Binding-site contacts:
Ligand atom C4 contacts residue NAG1 of chain 53.R at 3.2 Å.
Ligand atom O6 contacts residue NAG1 of chain 53.R at 3.0 Å.
Ligand atom C7 contacts residue SER70 of chain 53.B at 4.4 Å.
Ligand atom C2 contacts residue VAL31 of chain 53.B at 4.0 Å (hydrophobic).
Ligand atom C7 contacts residue ASN69 of chain 53.B at 3.8 Å.
Ligand atom C5 contacts residue ASN69 of chain 53.B at 3.7 Å.
Ligand atom C5 contacts residue VAL31 of chain 53.B at 4.2 Å (hydrophobic).
Ligand atom C5 contacts residue NAG1 of chain 53.R at 4.3 Å.
Ligand atom O4 contacts residue VAL31 of chain 53.B at 3.3 Å.
Ligand atom C4 contacts residue VAL31 of chain 53.B at 3.8 Å (hydrophobic).
Ligand atom N2 contacts residue VAL31 of chain 53.B at 4.0 Å.
Ligand atom O7 contacts residue ASN69 of chain 53.B at 3.8 Å.
Ligand atom C1 contacts residue ASN69 of chain 53.B at 2.7 Å.
Ligand atom C6 contacts residue MET33 of chain 53.B at 3.5 Å (hydrophobic).
Ligand atom C6 contacts residue NAG1 of chain 53.R at 4.3 Å.
Ligand atom C6 contacts residue LEU24 of chain 53.B at 4.5 Å (hydrophobic).
Ligand atom O1 contacts residue MET33 of chain 53.B at 3.9 Å.
Ligand atom O1 contacts residue SER70 of chain 53.B at 4.2 Å.
Ligand atom O4 contacts residue NAG1 of chain 53.R at 3.0 Å.
Ligand atom O3 contacts residue NAG1 of chain 53.R at 2.6 Å (h-bond).
Ligand atom N2 contacts residue ASN69 of chain 53.B at 4.3 Å.
Ligand atom O1 contacts residue VAL31 of chain 53.B at 3.4 Å (h-bond).
Ligand atom O1 contacts residue ASN69 of chain 53.B at 2.1 Å (h-bond).
Ligand atom C8 contacts residue SER70 of chain 53.B at 3.7 Å.
Ligand atom C8 contacts residue ARG57 of chain 53.B at 4.2 Å.
Ligand atom C3 contacts residue VAL31 of chain 53.B at 3.0 Å (hydrophobic).
Ligand atom C5 contacts residue MET33 of chain 53.B at 3.7 Å (hydrophobic).
Ligand atom C6 contacts residue ASN69 of chain 53.B at 4.4 Å.
Ligand atom O5 contacts residue ASN69 of chain 53.B at 2.8 Å (h-bond).
Ligand atom C8 contacts residue ASN69 of chain 53.B at 3.4 Å.
Ligand atom O3 contacts residue VAL31 of chain 53.B at 3.6 Å.
Ligand atom C3 contacts residue NAG1 of chain 53.R at 3.7 Å.
Ligand atom O5 contacts residue MET33 of chain 53.B at 4.2 Å.
Ligand atom C2 contacts residue ASN69 of chain 53.B at 4.2 Å.
Ligand atom C1 contacts residue VAL31 of chain 53.B at 4.3 Å (hydrophobic).

A small-molecule ligand and the protein it binds are described below.
Small molecule (SMILES): CC(=O)N[C@@H]1[C@@H](O)[C@H](O)[C@@H](CO)O[C@H]1O

Sequence of chain 53.B:
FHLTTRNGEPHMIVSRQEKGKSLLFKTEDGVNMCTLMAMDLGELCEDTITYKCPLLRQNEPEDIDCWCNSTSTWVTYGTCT